Binding-site contacts:
Ligand atom O19 contacts residue LEU16 of chain 1.A at 3.8 Å.
Ligand atom C2 contacts residue ASP158 of chain 1.A at 3.8 Å.
Ligand atom C3 contacts residue LYS39 of chain 1.A at 3.8 Å.
Ligand atom C8 contacts residue LEU146 of chain 1.A at 4.0 Å (hydrophobic).
Ligand atom O21 contacts residue ILE157 of chain 1.A at 3.8 Å.
Ligand atom C6 contacts residue ILE157 of chain 1.A at 3.8 Å (hydrophobic).
Ligand atom O10 contacts residue ILE157 of chain 1.A at 4.0 Å.
Ligand atom C4 contacts residue VAL24 of chain 1.A at 3.6 Å (hydrophobic).
Ligand atom C7 contacts residue ILE157 of chain 1.A at 4.0 Å (hydrophobic).
Ligand atom C1 contacts residue ILE157 of chain 1.A at 3.7 Å (hydrophobic).
Ligand atom C7 contacts residue ALA37 of chain 1.A at 4.1 Å (hydrophobic).
Ligand atom C2 contacts residue ILE157 of chain 1.A at 3.9 Å (hydrophobic).
Ligand atom C13 contacts residue LEU16 of chain 1.A at 3.8 Å (hydrophobic).
Ligand atom C16 contacts residue LEU16 of chain 1.A at 4.0 Å (hydrophobic).
Ligand atom C5 contacts residue ILE157 of chain 1.A at 3.8 Å (hydrophobic).
Ligand atom O17 contacts residue ASP100 of chain 1.A at 3.9 Å.
Ligand atom C3 contacts residue VAL24 of chain 1.A at 4.1 Å (hydrophobic).
Ligand atom C4 contacts residue ILE157 of chain 1.A at 3.9 Å (hydrophobic).
Ligand atom C12 contacts residue LEU16 of chain 1.A at 3.9 Å (hydrophobic).
Ligand atom O20 contacts residue PHE21 of chain 1.A at 3.6 Å.
Ligand atom O21 contacts residue ILE76 of chain 1.A at 3.8 Å.
Ligand atom C13 contacts residue VAL98 of chain 1.A at 4.0 Å (hydrophobic).
Ligand atom O22 contacts residue ALA37 of chain 1.A at 3.7 Å.
Ligand atom O21 contacts residue LEU92 of chain 1.A at 3.3 Å.
Ligand atom C14 contacts residue LEU16 of chain 1.A at 3.7 Å (hydrophobic).
Ligand atom C5 contacts residue VAL24 of chain 1.A at 3.8 Å (hydrophobic).
Ligand atom C7 contacts residue LEU146 of chain 1.A at 4.1 Å (hydrophobic).
Ligand atom O22 contacts residue ILE76 of chain 1.A at 3.8 Å.
Ligand atom O17 contacts residue LEU16 of chain 1.A at 3.4 Å (h-bond).
Ligand atom O18 contacts residue LEU16 of chain 1.A at 3.9 Å.
Ligand atom C2 contacts residue LYS39 of chain 1.A at 3.9 Å.
Ligand atom C15 contacts residue LEU16 of chain 1.A at 3.4 Å (hydrophobic).
Ligand atom O20 contacts residue LYS39 of chain 1.A at 3.0 Å (salt-bridge).
Ligand atom O22 contacts residue GLU93 of chain 1.A at 3.9 Å.
Ligand atom C9 contacts residue VAL24 of chain 1.A at 4.0 Å (hydrophobic).
Ligand atom O20 contacts residue ASP158 of chain 1.A at 3.5 Å.
Ligand atom O19 contacts residue VAL98 of chain 1.A at 3.7 Å.
Ligand atom O10 contacts residue VAL24 of chain 1.A at 3.9 Å.
Ligand atom O22 contacts residue ILE157 of chain 1.A at 4.0 Å.
Ligand atom C1 contacts residue LEU92 of chain 1.A at 4.0 Å (hydrophobic).

This protein binds this small molecule.
Small molecule (SMILES): O=c1cc(-c2cc(O)c(O)c(O)c2)oc2cc(O)cc(O)c12

Sequence of chain 1.A:
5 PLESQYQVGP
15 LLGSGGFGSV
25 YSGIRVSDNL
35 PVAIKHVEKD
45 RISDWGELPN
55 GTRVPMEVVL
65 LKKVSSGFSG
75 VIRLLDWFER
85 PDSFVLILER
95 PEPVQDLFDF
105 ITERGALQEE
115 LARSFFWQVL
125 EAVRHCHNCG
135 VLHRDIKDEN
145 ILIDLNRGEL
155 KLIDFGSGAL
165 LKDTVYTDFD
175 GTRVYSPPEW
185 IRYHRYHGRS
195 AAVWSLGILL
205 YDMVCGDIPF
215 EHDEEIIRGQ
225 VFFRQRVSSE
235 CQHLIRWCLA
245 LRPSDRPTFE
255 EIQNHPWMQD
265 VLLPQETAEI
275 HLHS